Sequence of chain 1.K:
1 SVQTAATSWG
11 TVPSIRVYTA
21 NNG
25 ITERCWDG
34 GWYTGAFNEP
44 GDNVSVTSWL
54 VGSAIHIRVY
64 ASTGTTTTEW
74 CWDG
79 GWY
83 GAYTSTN

Sequence of chain 1.D:
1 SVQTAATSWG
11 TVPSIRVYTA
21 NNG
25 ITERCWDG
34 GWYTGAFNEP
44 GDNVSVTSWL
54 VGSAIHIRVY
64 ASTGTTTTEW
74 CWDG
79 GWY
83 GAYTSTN

This small molecule binds to this protein.
Small molecule (SMILES): O=C1N2CN3C(=O)N4CN5C(=O)N6CN7C(=O)N8CN9C(=O)N%10CN%11C(=O)N%12CN%13C(=O)N%14CN1C1C2N2CN%15C(=O)N(CN%16C(=O)N(CN%17C(=O)N(CN%18C(=O)N(CN%19C(=O)N(CN%20C(=O)N(CN1C2=O)C%14C%13%20)C%12C%11%19)C%10C9%18)C8C7%17)C6C5%16)C4C3%15

Binding-site contacts:
Ligand atom C15 contacts residue TYR36 of chain 1.D at 3.8 Å (hydrophobic).
Ligand atom O08 contacts residue MLY33 of chain 1.D at 3.4 Å.
Ligand atom C14 contacts residue TYR81 of chain 1.K at 3.4 Å (hydrophobic).
Ligand atom O06 contacts residue MLY33 of chain 1.D at 3.6 Å.
Ligand atom C41 contacts residue TYR36 of chain 1.D at 3.5 Å (hydrophobic).
Ligand atom C20 contacts residue MLY33 of chain 1.D at 3.7 Å.
Ligand atom O08 contacts residue MLY78 of chain 1.K at 3.4 Å.
Ligand atom O01 contacts residue MLY78 of chain 1.K at 3.3 Å.
Ligand atom C35 contacts residue MLY78 of chain 1.K at 3.9 Å.
Ligand atom O06 contacts residue TYR81 of chain 1.K at 3.7 Å.
Ligand atom N11 contacts residue MLY33 of chain 1.D at 3.9 Å.
Ligand atom O02 contacts residue NA1 of chain 1.Y at 3.0 Å (h-bond).
Ligand atom C29 contacts residue MLY33 of chain 1.D at 3.6 Å.
Ligand atom C14 contacts residue TYR36 of chain 1.D at 3.6 Å (hydrophobic).
Ligand atom C17 contacts residue TYR36 of chain 1.D at 3.5 Å (hydrophobic).
Ligand atom O03 contacts residue NA1 of chain 1.Y at 3.0 Å (h-bond).
Ligand atom C18 contacts residue TYR81 of chain 1.K at 3.6 Å (hydrophobic).
Ligand atom O01 contacts residue MLY33 of chain 1.D at 3.3 Å.
Ligand atom N14 contacts residue TYR81 of chain 1.K at 3.2 Å.
Ligand atom O04 contacts residue MLY33 of chain 1.D at 3.2 Å.
Ligand atom C31 contacts residue MLY33 of chain 1.D at 3.9 Å.
Ligand atom O09 contacts residue MLY33 of chain 1.D at 3.5 Å.
Ligand atom C18 contacts residue TYR36 of chain 1.D at 3.6 Å (hydrophobic).
Ligand atom O12 contacts residue MLY33 of chain 1.D at 3.6 Å.
Ligand atom O contacts residue MLY78 of chain 1.K at 3.8 Å.
Ligand atom C41 contacts residue ASP31 of chain 1.D at 3.4 Å.
Ligand atom O04 contacts residue MLY78 of chain 1.K at 3.1 Å.
Ligand atom O contacts residue MLY33 of chain 1.D at 3.8 Å.
Ligand atom N09 contacts residue TYR36 of chain 1.D at 3.5 Å.
Ligand atom C15 contacts residue TYR81 of chain 1.K at 3.6 Å (hydrophobic).
Ligand atom O06 contacts residue MLY78 of chain 1.K at 3.5 Å.
Ligand atom O04 contacts residue GLY34 of chain 1.D at 3.5 Å (h-bond).
Ligand atom C41 contacts residue TYR81 of chain 1.K at 3.4 Å (hydrophobic).
Ligand atom C25 contacts residue MLY33 of chain 1.D at 3.9 Å.
Ligand atom C41 contacts residue ASP76 of chain 1.K at 3.5 Å.
Ligand atom C21 contacts residue MLY33 of chain 1.D at 3.9 Å.
Ligand atom C17 contacts residue TYR81 of chain 1.K at 3.3 Å (hydrophobic).
Ligand atom O04 contacts residue GLY79 of chain 1.K at 3.0 Å (h-bond).
Ligand atom N09 contacts residue TYR81 of chain 1.K at 3.3 Å.
Ligand atom N14 contacts residue TYR36 of chain 1.D at 3.3 Å.